Sequence of chain 1.C:
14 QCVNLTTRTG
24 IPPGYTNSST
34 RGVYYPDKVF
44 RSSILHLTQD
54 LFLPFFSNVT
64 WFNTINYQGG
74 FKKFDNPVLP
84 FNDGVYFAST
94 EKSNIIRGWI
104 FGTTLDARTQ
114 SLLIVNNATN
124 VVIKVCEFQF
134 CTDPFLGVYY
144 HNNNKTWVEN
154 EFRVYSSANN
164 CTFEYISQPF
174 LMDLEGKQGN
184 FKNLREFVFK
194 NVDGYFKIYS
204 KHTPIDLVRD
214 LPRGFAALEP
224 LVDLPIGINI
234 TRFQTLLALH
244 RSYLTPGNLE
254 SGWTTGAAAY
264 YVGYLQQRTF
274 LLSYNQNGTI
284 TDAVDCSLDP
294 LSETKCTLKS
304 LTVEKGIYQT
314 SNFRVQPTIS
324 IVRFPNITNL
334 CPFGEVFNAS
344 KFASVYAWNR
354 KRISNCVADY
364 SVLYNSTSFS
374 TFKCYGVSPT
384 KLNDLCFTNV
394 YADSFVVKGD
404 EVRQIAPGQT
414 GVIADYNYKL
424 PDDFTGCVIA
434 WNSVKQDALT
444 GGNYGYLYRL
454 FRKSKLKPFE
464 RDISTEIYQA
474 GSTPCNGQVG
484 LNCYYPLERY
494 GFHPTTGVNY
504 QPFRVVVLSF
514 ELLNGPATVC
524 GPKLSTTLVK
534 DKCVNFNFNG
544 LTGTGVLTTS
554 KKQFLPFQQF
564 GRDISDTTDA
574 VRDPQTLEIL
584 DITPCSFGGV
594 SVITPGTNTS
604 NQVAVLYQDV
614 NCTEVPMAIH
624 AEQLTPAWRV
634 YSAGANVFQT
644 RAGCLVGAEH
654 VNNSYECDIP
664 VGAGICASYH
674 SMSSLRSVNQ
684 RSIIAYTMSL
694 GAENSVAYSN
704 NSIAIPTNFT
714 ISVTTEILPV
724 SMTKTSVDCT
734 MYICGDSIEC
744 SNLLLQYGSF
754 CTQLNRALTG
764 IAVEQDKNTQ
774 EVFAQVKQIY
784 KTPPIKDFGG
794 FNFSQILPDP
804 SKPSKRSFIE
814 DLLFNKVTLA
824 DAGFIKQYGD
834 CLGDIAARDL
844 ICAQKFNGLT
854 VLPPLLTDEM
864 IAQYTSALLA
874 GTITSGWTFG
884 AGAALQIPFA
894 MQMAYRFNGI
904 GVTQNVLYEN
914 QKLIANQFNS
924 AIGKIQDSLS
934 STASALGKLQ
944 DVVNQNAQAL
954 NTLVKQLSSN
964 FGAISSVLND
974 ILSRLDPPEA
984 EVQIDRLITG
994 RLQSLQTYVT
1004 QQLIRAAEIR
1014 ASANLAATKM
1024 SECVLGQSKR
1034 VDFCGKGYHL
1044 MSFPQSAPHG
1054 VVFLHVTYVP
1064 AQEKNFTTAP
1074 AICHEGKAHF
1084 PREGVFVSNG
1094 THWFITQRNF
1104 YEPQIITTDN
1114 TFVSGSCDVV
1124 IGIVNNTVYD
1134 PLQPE

A protein and the small-molecule ligand that binds it are described below.
Small molecule (SMILES): CC(=O)N[C@H]1[C@H](O[C@H]2[C@H](O)[C@@H](NC(C)=O)CO[C@@H]2CO)O[C@H](CO)[C@@H](O)[C@@H]1O

Binding-site contacts:
Ligand atom C7 contacts residue ASP213 of chain 1.C at 4.4 Å.
Ligand atom C8 contacts residue ARG216 of chain 1.C at 4.1 Å.
Ligand atom O6 contacts residue ARG216 of chain 1.C at 4.4 Å.
Ligand atom C1 contacts residue ASN30 of chain 1.C at 1.4 Å.
Ligand atom C3 contacts residue ASN30 of chain 1.C at 3.8 Å.
Ligand atom C8 contacts residue PHE59 of chain 1.C at 3.8 Å (hydrophobic).
Ligand atom N2 contacts residue ASP213 of chain 1.C at 4.2 Å.
Ligand atom O7 contacts residue PHE59 of chain 1.C at 3.7 Å.
Ligand atom O5 contacts residue ASN30 of chain 1.C at 2.4 Å (h-bond).
Ligand atom C4 contacts residue ASN30 of chain 1.C at 4.3 Å.
Ligand atom O7 contacts residue ARG216 of chain 1.C at 4.3 Å.
Ligand atom C2 contacts residue ASN30 of chain 1.C at 2.5 Å.
Ligand atom O7 contacts residue ASN30 of chain 1.C at 3.8 Å.
Ligand atom C8 contacts residue ASP213 of chain 1.C at 3.8 Å.
Ligand atom C5 contacts residue ARG216 of chain 1.C at 4.0 Å.
Ligand atom O5 contacts residue ARG216 of chain 1.C at 4.0 Å.
Ligand atom O6 contacts residue ASP213 of chain 1.C at 3.0 Å (salt-bridge).
Ligand atom C7 contacts residue PHE59 of chain 1.C at 4.1 Å (hydrophobic).
Ligand atom C5 contacts residue ASN30 of chain 1.C at 3.6 Å.
Ligand atom C6 contacts residue ARG216 of chain 1.C at 3.6 Å.
Ligand atom C7 contacts residue ASN30 of chain 1.C at 3.2 Å.
Ligand atom C8 contacts residue ASN30 of chain 1.C at 3.7 Å.
Ligand atom N2 contacts residue ASN30 of chain 1.C at 3.0 Å (h-bond).
Ligand atom C6 contacts residue ASP213 of chain 1.C at 3.3 Å.